The protein below binds the small molecule below.
Small molecule (SMILES): CC(=O)N[C@@H]1[C@@H](O)[C@H](O)[C@@H](CO)O[C@H]1O

Binding-site contacts:
Ligand atom C5 contacts residue LYS155 of chain 1.A at 3.8 Å.
Ligand atom C2 contacts residue ASN157 of chain 1.A at 2.5 Å.
Ligand atom C6 contacts residue LYS155 of chain 1.A at 3.4 Å.
Ligand atom O7 contacts residue ASN157 of chain 1.A at 3.9 Å.
Ligand atom C1 contacts residue ASN157 of chain 1.A at 1.4 Å.
Ligand atom C7 contacts residue ASN157 of chain 1.A at 3.8 Å.
Ligand atom C4 contacts residue LYS155 of chain 1.A at 4.5 Å.
Ligand atom C4 contacts residue ASN157 of chain 1.A at 4.2 Å.
Ligand atom C8 contacts residue ASN157 of chain 1.A at 4.4 Å.
Ligand atom O5 contacts residue ASN157 of chain 1.A at 2.3 Å (h-bond).
Ligand atom C1 contacts residue LYS155 of chain 1.A at 4.2 Å.
Ligand atom C5 contacts residue ASN157 of chain 1.A at 3.6 Å.
Ligand atom C3 contacts residue ASN157 of chain 1.A at 3.8 Å.
Ligand atom O5 contacts residue LYS155 of chain 1.A at 3.1 Å (salt-bridge).
Ligand atom N2 contacts residue ASN157 of chain 1.A at 3.0 Å (h-bond).
Ligand atom O6 contacts residue LYS155 of chain 1.A at 3.4 Å (salt-bridge).

Sequence of chain 1.A:
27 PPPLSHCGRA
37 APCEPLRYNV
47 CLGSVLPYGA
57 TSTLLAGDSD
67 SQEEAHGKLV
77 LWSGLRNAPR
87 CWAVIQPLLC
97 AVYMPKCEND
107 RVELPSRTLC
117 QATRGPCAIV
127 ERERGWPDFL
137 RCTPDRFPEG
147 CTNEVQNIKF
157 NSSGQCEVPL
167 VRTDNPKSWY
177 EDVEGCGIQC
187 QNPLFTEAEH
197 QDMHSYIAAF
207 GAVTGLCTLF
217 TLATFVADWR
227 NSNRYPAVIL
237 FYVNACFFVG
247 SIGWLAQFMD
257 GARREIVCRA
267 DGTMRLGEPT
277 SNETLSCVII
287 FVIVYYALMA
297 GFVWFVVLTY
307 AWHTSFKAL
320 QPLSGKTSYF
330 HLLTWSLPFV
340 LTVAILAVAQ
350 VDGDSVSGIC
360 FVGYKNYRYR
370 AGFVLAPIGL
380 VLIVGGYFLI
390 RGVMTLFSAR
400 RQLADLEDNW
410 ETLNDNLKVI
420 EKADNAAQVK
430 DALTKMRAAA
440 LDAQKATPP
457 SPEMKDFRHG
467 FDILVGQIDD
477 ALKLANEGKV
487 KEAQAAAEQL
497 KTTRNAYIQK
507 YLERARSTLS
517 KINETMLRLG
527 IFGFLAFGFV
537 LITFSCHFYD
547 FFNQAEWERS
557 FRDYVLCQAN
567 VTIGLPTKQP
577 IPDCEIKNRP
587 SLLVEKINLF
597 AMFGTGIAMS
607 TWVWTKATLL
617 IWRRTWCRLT